The small molecule below binds the protein below.
Small molecule (SMILES): CC(=O)N[C@H]1[C@H](O[C@H]2[C@H](O)[C@@H](NC(C)=O)CO[C@@H]2CO)O[C@H](CO)[C@@H](O[C@@H]2O[C@H](CO)[C@@H](O)[C@H](O)[C@@H]2O)[C@@H]1O

Binding-site contacts:
Ligand atom O7 contacts residue ASN122 of chain 1.D at 3.7 Å.
Ligand atom C8 contacts residue ASN122 of chain 1.D at 4.3 Å.
Ligand atom C1 contacts residue ASN122 of chain 1.D at 1.3 Å.
Ligand atom C3 contacts residue ASN122 of chain 1.D at 3.7 Å.
Ligand atom C5 contacts residue ASN122 of chain 1.D at 3.5 Å.
Ligand atom O6 contacts residue GLN100 of chain 1.D at 3.7 Å.
Ligand atom C7 contacts residue ASN122 of chain 1.D at 3.2 Å.
Ligand atom C6 contacts residue ASN122 of chain 1.D at 4.3 Å.
Ligand atom O5 contacts residue ASN122 of chain 1.D at 2.3 Å (h-bond).
Ligand atom C4 contacts residue ASN122 of chain 1.D at 4.1 Å.
Ligand atom N2 contacts residue ASN122 of chain 1.D at 2.7 Å (h-bond).
Ligand atom C2 contacts residue ASN122 of chain 1.D at 2.4 Å.
Ligand atom O6 contacts residue ASN122 of chain 1.D at 3.8 Å.

Sequence of chain 1.D:
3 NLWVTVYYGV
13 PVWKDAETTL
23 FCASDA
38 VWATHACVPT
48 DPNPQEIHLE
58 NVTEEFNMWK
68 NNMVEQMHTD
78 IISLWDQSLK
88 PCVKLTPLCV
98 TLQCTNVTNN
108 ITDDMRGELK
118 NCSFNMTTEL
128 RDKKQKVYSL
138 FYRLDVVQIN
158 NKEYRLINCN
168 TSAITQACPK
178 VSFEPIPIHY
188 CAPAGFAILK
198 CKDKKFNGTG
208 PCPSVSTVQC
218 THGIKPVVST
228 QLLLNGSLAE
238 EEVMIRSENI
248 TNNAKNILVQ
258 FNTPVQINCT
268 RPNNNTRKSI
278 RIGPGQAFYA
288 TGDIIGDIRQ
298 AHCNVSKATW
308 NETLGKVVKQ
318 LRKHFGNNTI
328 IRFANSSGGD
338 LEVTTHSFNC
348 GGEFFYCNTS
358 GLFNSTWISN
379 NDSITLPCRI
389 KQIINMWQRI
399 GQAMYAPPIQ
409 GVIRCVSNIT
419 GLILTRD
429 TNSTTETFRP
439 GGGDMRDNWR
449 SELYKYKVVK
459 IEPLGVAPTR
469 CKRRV